The small molecule below binds the protein below.
Small molecule (SMILES): CC(=O)N[C@H]1[C@H](O[C@H]2[C@H](O)[C@@H](NC(C)=O)CO[C@@H]2CO)O[C@H](CO)[C@@H](O[C@@H]2O[C@H](CO[C@H]3O[C@H](CO)[C@@H](O)[C@H](O)[C@@H]3O)[C@@H](O)[C@H](O[C@H]3O[C@H](CO)[C@@H](O)[C@H](O)[C@@H]3O)[C@@H]2O)[C@@H]1O

Sequence of chain 1.R:
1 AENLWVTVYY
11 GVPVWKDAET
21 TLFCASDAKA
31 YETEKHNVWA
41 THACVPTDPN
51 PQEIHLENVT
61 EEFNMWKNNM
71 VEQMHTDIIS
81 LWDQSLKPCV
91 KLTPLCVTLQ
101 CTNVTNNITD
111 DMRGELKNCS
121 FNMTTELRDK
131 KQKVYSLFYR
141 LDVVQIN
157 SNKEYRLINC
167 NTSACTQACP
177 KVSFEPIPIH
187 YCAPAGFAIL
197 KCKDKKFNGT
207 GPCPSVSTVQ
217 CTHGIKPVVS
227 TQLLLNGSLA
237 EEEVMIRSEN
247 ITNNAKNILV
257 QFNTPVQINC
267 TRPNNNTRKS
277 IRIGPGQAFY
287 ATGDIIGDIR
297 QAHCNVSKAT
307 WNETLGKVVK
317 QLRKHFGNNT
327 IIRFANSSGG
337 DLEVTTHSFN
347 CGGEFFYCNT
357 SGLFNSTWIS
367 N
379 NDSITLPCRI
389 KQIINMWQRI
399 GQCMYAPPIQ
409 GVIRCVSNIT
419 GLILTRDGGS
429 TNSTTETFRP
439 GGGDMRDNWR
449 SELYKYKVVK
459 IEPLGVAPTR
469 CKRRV

Binding-site contacts:
Ligand atom C2 contacts residue TYR135 of chain 1.R at 4.3 Å (hydrophobic).
Ligand atom N2 contacts residue TYR135 of chain 1.R at 4.1 Å.
Ligand atom C8 contacts residue LEU137 of chain 1.R at 4.1 Å (hydrophobic).
Ligand atom C7 contacts residue ASN118 of chain 1.R at 3.2 Å.
Ligand atom O5 contacts residue ASN118 of chain 1.R at 2.4 Å (h-bond).
Ligand atom C1 contacts residue TYR135 of chain 1.R at 4.2 Å (hydrophobic).
Ligand atom C3 contacts residue TYR135 of chain 1.R at 3.8 Å (hydrophobic).
Ligand atom O7 contacts residue ASN118 of chain 1.R at 3.2 Å (h-bond).
Ligand atom C8 contacts residue ASP290 of chain 1.R at 3.3 Å.
Ligand atom C2 contacts residue ASN118 of chain 1.R at 2.5 Å.
Ligand atom O7 contacts residue THR105 of chain 1.R at 3.3 Å (h-bond).
Ligand atom C5 contacts residue TYR135 of chain 1.R at 4.5 Å (hydrophobic).
Ligand atom O7 contacts residue VAL104 of chain 1.R at 3.9 Å.
Ligand atom C5 contacts residue ASN118 of chain 1.R at 3.6 Å.
Ligand atom C8 contacts residue VAL104 of chain 1.R at 4.1 Å (hydrophobic).
Ligand atom O3 contacts residue TYR135 of chain 1.R at 4.2 Å.
Ligand atom O4 contacts residue TYR135 of chain 1.R at 4.3 Å.
Ligand atom C7 contacts residue VAL104 of chain 1.R at 4.3 Å (hydrophobic).
Ligand atom C7 contacts residue THR105 of chain 1.R at 4.2 Å.
Ligand atom C8 contacts residue TYR135 of chain 1.R at 4.3 Å (hydrophobic).
Ligand atom N2 contacts residue ASN118 of chain 1.R at 2.9 Å (h-bond).
Ligand atom C3 contacts residue ASN118 of chain 1.R at 3.8 Å.
Ligand atom C7 contacts residue ASP290 of chain 1.R at 4.4 Å.
Ligand atom C8 contacts residue ASN118 of chain 1.R at 4.3 Å.
Ligand atom C7 contacts residue TYR135 of chain 1.R at 4.0 Å (hydrophobic).
Ligand atom C4 contacts residue ASN118 of chain 1.R at 4.2 Å.
Ligand atom O7 contacts residue TYR135 of chain 1.R at 3.4 Å.
Ligand atom C1 contacts residue ASN118 of chain 1.R at 1.4 Å.
Ligand atom C8 contacts residue ILE291 of chain 1.R at 4.3 Å (hydrophobic).